Sequence of chain 1.C:
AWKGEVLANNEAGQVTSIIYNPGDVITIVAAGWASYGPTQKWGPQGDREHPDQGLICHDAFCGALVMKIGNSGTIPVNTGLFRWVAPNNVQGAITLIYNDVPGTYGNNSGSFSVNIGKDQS

This protein binds this small molecule.
Small molecule (SMILES): OC[C@H]1O[C@@H](O)[C@H](O)[C@@H](O)[C@H]1O

Binding-site contacts:
Ligand atom O4 contacts residue ASP100 of chain 1.C at 2.6 Å (salt-bridge).
Ligand atom C4 contacts residue CA1 of chain 1.K at 3.5 Å.
Ligand atom O5 contacts residue GLN53 of chain 1.C at 3.7 Å.
Ligand atom O3 contacts residue TYR36 of chain 1.C at 3.5 Å (h-bond).
Ligand atom O6 contacts residue HIS50 of chain 1.C at 2.8 Å (h-bond).
Ligand atom C2 contacts residue TYR36 of chain 1.C at 3.6 Å (hydrophobic).
Ligand atom O5 contacts residue TYR36 of chain 1.C at 3.4 Å.
Ligand atom C6 contacts residue VAL101 of chain 1.C at 4.0 Å (hydrophobic).
Ligand atom C5 contacts residue 04G1 of chain 1.L at 3.5 Å.
Ligand atom C1 contacts residue TYR36 of chain 1.C at 4.1 Å (hydrophobic).
Ligand atom O2 contacts residue ASN107 of chain 1.C at 3.2 Å (h-bond).
Ligand atom C4 contacts residue THR104 of chain 1.C at 3.4 Å.
Ligand atom C6 contacts residue CYS62 of chain 1.C at 4.0 Å (hydrophobic).
Ligand atom C3 contacts residue 04G1 of chain 1.L at 3.6 Å.
Ligand atom C1 contacts residue 04G1 of chain 1.L at 1.4 Å.
Ligand atom O4 contacts residue TYR36 of chain 1.C at 3.2 Å (h-bond).
Ligand atom C5 contacts residue GLN53 of chain 1.C at 3.3 Å.
Ligand atom O5 contacts residue 04G1 of chain 1.L at 2.3 Å (h-bond).
Ligand atom C6 contacts residue GLN53 of chain 1.C at 3.3 Å.
Ligand atom O2 contacts residue 04G1 of chain 1.L at 2.8 Å (h-bond).
Ligand atom O4 contacts residue CA1 of chain 1.K at 2.5 Å.
Ligand atom C3 contacts residue THR104 of chain 1.C at 4.1 Å.
Ligand atom C6 contacts residue ASP100 of chain 1.C at 3.5 Å.
Ligand atom C4 contacts residue ASP100 of chain 1.C at 3.6 Å.
Ligand atom O4 contacts residue THR104 of chain 1.C at 3.3 Å (h-bond).
Ligand atom O6 contacts residue CYS62 of chain 1.C at 4.1 Å.
Ligand atom O3 contacts residue ASN107 of chain 1.C at 3.0 Å (h-bond).
Ligand atom C2 contacts residue ASN107 of chain 1.C at 3.8 Å.
Ligand atom C3 contacts residue TYR36 of chain 1.C at 4.0 Å (hydrophobic).
Ligand atom C5 contacts residue ASP100 of chain 1.C at 4.2 Å.
Ligand atom C2 contacts residue CA1 of chain 1.K at 4.0 Å.
Ligand atom C2 contacts residue 04G1 of chain 1.L at 2.3 Å.
Ligand atom O3 contacts residue THR104 of chain 1.C at 3.5 Å (h-bond).
Ligand atom C4 contacts residue TYR36 of chain 1.C at 4.2 Å (hydrophobic).
Ligand atom C4 contacts residue 04G1 of chain 1.L at 4.0 Å.
Ligand atom C6 contacts residue HIS50 of chain 1.C at 3.8 Å.
Ligand atom O5 contacts residue HIS50 of chain 1.C at 3.6 Å (h-bond).
Ligand atom C3 contacts residue CA1 of chain 1.K at 3.5 Å.
Ligand atom O3 contacts residue CA1 of chain 1.K at 2.6 Å.
Ligand atom O6 contacts residue GLN53 of chain 1.C at 2.6 Å (h-bond).